The small molecule below binds the protein below.
Small molecule (SMILES): CN(CCS)C(=O)c1cccc(C=O)c1

Binding-site contacts:
Ligand atom C1 contacts residue ILE224 of chain 2.A at 3.9 Å (hydrophobic).
Ligand atom C11 contacts residue CYS7 of chain 2.B at 3.3 Å (hydrophobic).
Ligand atom C1 contacts residue LEU223 of chain 2.A at 3.9 Å (hydrophobic).
Ligand atom C3 contacts residue CYS7 of chain 2.B at 3.0 Å (hydrophobic).
Ligand atom C11 contacts residue LYS127 of chain 2.A at 3.7 Å.
Ligand atom C10 contacts residue CYS7 of chain 2.B at 3.8 Å (hydrophobic).
Ligand atom C3 contacts residue GLN8 of chain 2.B at 3.7 Å.
Ligand atom C2 contacts residue ALA9 of chain 2.B at 4.0 Å (hydrophobic).
Ligand atom C9 contacts residue CYS7 of chain 2.B at 3.5 Å (hydrophobic).
Ligand atom O1 contacts residue ILE224 of chain 2.A at 3.8 Å.
Ligand atom C10 contacts residue PRO172 of chain 2.A at 4.2 Å (hydrophobic).
Ligand atom C8 contacts residue PHE124 of chain 2.A at 3.6 Å (hydrophobic).
Ligand atom C5 contacts residue CYS7 of chain 2.B at 3.9 Å (hydrophobic).
Ligand atom C10 contacts residue LYS127 of chain 2.A at 1.4 Å.
Ligand atom C6 contacts residue ALA9 of chain 2.B at 3.9 Å (hydrophobic).
Ligand atom C8 contacts residue CYS7 of chain 2.B at 4.2 Å (hydrophobic).
Ligand atom C11 contacts residue PRO172 of chain 2.A at 3.7 Å (hydrophobic).
Ligand atom C7 contacts residue LYS127 of chain 2.A at 4.2 Å.
Ligand atom C7 contacts residue ASN47 of chain 2.A at 3.5 Å.
Ligand atom C11 contacts residue ILE173 of chain 2.A at 4.3 Å (hydrophobic).
Ligand atom C10 contacts residue ILE173 of chain 2.A at 3.7 Å (hydrophobic).
Ligand atom C9 contacts residue LYS127 of chain 2.A at 2.5 Å.
Ligand atom C3 contacts residue ILE224 of chain 2.A at 4.3 Å (hydrophobic).
Ligand atom O1 contacts residue PRO172 of chain 2.A at 3.5 Å.
Ligand atom C2 contacts residue GLN8 of chain 2.B at 3.2 Å.
Ligand atom C2 contacts residue CYS7 of chain 2.B at 3.3 Å (hydrophobic).
Ligand atom C9 contacts residue ILE173 of chain 2.A at 4.2 Å (hydrophobic).
Ligand atom C8 contacts residue LYS127 of chain 2.A at 2.8 Å.
Ligand atom S1 contacts residue ILE224 of chain 2.A at 3.9 Å.
Ligand atom C10 contacts residue LEU177 of chain 2.A at 4.2 Å (hydrophobic).
Ligand atom C6 contacts residue ASN47 of chain 2.A at 3.6 Å.
Ligand atom N1 contacts residue ILE224 of chain 2.A at 4.1 Å.
Ligand atom C3 contacts residue LEU227 of chain 2.A at 4.3 Å (hydrophobic).
Ligand atom C7 contacts residue ALA9 of chain 2.B at 3.6 Å (hydrophobic).
Ligand atom S1 contacts residue GLY176 of chain 2.A at 3.7 Å.
Ligand atom C10 contacts residue GLY176 of chain 2.A at 4.1 Å.
Ligand atom S1 contacts residue CYS7 of chain 2.B at 2.0 Å (h-bond).
Ligand atom C7 contacts residue PHE124 of chain 2.A at 3.7 Å (hydrophobic).
Ligand atom C4 contacts residue ILE224 of chain 2.A at 4.0 Å (hydrophobic).
Ligand atom N1 contacts residue CYS7 of chain 2.B at 4.2 Å.

Sequence of chain 2.B:
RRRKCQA

Sequence of chain 2.A:
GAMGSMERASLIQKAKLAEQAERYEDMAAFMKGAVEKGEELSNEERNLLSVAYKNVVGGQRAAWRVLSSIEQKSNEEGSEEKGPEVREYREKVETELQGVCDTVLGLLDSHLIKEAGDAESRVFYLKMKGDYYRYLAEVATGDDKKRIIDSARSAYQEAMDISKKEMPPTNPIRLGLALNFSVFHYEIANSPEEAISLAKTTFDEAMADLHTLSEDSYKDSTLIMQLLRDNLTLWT